A protein and the small-molecule ligand that binds it are described below.
Small molecule (SMILES): NC(=O)c1ncn([C@@H]2O[C@H](COP(=O)(O)O)[C@@H](O)[C@H]2O)c1N

Sequence of chain 1.A:
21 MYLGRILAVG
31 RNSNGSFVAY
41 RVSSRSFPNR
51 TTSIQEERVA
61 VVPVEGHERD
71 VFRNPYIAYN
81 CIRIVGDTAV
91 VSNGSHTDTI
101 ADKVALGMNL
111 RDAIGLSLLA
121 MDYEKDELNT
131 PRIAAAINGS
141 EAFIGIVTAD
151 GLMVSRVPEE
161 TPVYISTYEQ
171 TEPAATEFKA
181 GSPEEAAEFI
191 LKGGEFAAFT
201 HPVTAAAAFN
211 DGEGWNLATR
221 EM

Binding-site contacts:
Ligand atom O contacts residue TYR168 of chain 1.A at 3.1 Å (h-bond).
Ligand atom O5 contacts residue ARG25 of chain 1.A at 3.6 Å.
Ligand atom N1 contacts residue ARG25 of chain 1.A at 3.4 Å (salt-bridge).
Ligand atom P contacts residue TYR22 of chain 1.A at 3.4 Å.
Ligand atom N2 contacts residue ARG25 of chain 1.A at 3.5 Å.
Ligand atom C1 contacts residue ASP126 of chain 1.A at 3.4 Å.
Ligand atom C2 contacts residue ASN74 of chain 1.A at 3.0 Å.
Ligand atom N contacts residue ARG25 of chain 1.A at 3.4 Å (salt-bridge).
Ligand atom O5 contacts residue TYR79 of chain 1.A at 2.7 Å (h-bond).
Ligand atom C3A contacts residue ARG25 of chain 1.A at 3.4 Å.
Ligand atom OP1 contacts residue ARG45 of chain 1.A at 3.3 Å (salt-bridge).
Ligand atom C7A contacts residue ARG25 of chain 1.A at 3.4 Å.
Ligand atom O1 contacts residue ASN74 of chain 1.A at 3.1 Å (h-bond).
Ligand atom O4 contacts residue ARG45 of chain 1.A at 2.7 Å (salt-bridge).
Ligand atom N1 contacts residue ARG50 of chain 1.A at 3.2 Å (salt-bridge).
Ligand atom O contacts residue THR130 of chain 1.A at 3.5 Å (h-bond).
Ligand atom OP2 contacts residue TYR22 of chain 1.A at 2.9 Å (h-bond).
Ligand atom O contacts residue ASP126 of chain 1.A at 3.4 Å (salt-bridge).
Ligand atom C6 contacts residue ARG50 of chain 1.A at 3.5 Å.
Ligand atom P contacts residue SER46 of chain 1.A at 3.3 Å.
Ligand atom O1 contacts residue ASP126 of chain 1.A at 2.9 Å (salt-bridge).
Ligand atom N2 contacts residue TYR76 of chain 1.A at 3.5 Å (h-bond).
Ligand atom N3 contacts residue GLU124 of chain 1.A at 2.7 Å (salt-bridge).
Ligand atom C6 contacts residue TYR76 of chain 1.A at 3.4 Å (hydrophobic).
Ligand atom C3A contacts residue TYR76 of chain 1.A at 3.6 Å (hydrophobic).
Ligand atom O3 contacts residue SER46 of chain 1.A at 3.3 Å (h-bond).
Ligand atom C6 contacts residue TYR79 of chain 1.A at 3.3 Å (hydrophobic).
Ligand atom OP2 contacts residue SER46 of chain 1.A at 3.6 Å (h-bond).
Ligand atom N2 contacts residue ASN93 of chain 1.A at 3.0 Å (h-bond).
Ligand atom OP2 contacts residue SER44 of chain 1.A at 2.5 Å (h-bond).
Ligand atom O2 contacts residue ASN74 of chain 1.A at 3.3 Å (h-bond).
Ligand atom O contacts residue ARG25 of chain 1.A at 3.2 Å (salt-bridge).
Ligand atom O5 contacts residue ARG50 of chain 1.A at 2.7 Å (salt-bridge).
Ligand atom OP2 contacts residue ARG25 of chain 1.A at 3.2 Å (salt-bridge).
Ligand atom C5 contacts residue ARG25 of chain 1.A at 3.6 Å.
Ligand atom O4 contacts residue TYR22 of chain 1.A at 2.6 Å (h-bond).
Ligand atom OP1 contacts residue SER46 of chain 1.A at 2.6 Å (h-bond).
Ligand atom N2 contacts residue TYR79 of chain 1.A at 3.2 Å (h-bond).
Ligand atom OP2 contacts residue ARG45 of chain 1.A at 2.8 Å (salt-bridge).
Ligand atom C6 contacts residue ARG25 of chain 1.A at 3.4 Å.